Binding-site contacts:
Ligand atom C4 contacts residue ASN75 of chain 1.B at 4.3 Å.
Ligand atom C5 contacts residue ASN75 of chain 1.B at 3.7 Å.
Ligand atom O7 contacts residue ASN75 of chain 1.B at 3.4 Å (h-bond).
Ligand atom C1 contacts residue ASN75 of chain 1.B at 1.4 Å.
Ligand atom N2 contacts residue ASN75 of chain 1.B at 2.9 Å (h-bond).
Ligand atom O6 contacts residue ARG76 of chain 1.B at 4.3 Å.
Ligand atom O6 contacts residue MET74 of chain 1.B at 3.4 Å.
Ligand atom C6 contacts residue MET74 of chain 1.B at 3.9 Å (hydrophobic).
Ligand atom O5 contacts residue ASN75 of chain 1.B at 2.4 Å (h-bond).
Ligand atom C8 contacts residue ASN75 of chain 1.B at 4.1 Å.
Ligand atom C3 contacts residue ASN75 of chain 1.B at 3.8 Å.
Ligand atom C2 contacts residue ASN75 of chain 1.B at 2.4 Å.
Ligand atom C7 contacts residue ASN75 of chain 1.B at 3.2 Å.

Sequence of chain 1.B:
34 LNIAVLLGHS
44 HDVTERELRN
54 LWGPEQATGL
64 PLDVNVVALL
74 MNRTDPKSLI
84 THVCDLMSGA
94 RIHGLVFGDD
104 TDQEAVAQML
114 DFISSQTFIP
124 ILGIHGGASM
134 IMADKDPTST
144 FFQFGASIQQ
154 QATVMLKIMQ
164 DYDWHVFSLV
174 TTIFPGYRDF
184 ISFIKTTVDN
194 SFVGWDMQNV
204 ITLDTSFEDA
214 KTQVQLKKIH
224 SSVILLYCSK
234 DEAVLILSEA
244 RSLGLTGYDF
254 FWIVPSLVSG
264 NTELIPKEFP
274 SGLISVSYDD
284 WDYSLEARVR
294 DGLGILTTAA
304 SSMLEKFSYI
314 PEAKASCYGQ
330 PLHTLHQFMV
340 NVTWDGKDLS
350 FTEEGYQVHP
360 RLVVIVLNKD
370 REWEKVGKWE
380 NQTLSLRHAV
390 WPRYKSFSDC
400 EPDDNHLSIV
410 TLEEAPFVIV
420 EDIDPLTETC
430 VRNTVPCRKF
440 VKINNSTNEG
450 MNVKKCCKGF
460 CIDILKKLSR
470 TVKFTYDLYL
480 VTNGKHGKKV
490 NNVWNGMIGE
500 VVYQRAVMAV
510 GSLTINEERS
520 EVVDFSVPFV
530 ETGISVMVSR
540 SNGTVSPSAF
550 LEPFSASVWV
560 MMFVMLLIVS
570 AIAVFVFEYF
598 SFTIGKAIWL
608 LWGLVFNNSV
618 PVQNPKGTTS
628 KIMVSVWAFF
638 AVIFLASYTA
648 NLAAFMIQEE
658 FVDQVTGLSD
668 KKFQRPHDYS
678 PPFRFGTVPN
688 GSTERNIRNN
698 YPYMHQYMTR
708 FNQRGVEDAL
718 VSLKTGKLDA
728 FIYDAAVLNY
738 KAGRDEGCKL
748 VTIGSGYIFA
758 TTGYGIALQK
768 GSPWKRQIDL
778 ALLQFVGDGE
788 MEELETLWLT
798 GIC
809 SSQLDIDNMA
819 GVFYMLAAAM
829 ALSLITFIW

This protein binds this small molecule.
Small molecule (SMILES): CC(=O)N[C@@H]1[C@@H](O)[C@H](O)[C@@H](CO)O[C@H]1O